A small-molecule ligand and the protein it binds are described below.
Small molecule (SMILES): O=C(O)c1ccccc1O

Sequence of chain 2.B:
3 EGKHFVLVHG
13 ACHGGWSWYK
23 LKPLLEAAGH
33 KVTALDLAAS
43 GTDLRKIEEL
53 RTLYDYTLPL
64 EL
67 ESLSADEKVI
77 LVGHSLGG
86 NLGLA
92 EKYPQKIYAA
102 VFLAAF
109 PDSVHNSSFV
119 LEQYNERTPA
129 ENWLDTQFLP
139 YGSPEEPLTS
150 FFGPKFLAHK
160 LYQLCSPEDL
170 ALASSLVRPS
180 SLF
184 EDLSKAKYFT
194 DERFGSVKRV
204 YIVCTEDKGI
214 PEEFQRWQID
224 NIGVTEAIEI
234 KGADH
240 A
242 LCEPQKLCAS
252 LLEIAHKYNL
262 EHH

Binding-site contacts:
Ligand atom C1' contacts residue LEU82 of chain 2.B at 4.2 Å (hydrophobic).
Ligand atom C6 contacts residue LEU160 of chain 2.B at 4.1 Å (hydrophobic).
Ligand atom C5 contacts residue GLY212 of chain 2.B at 4.1 Å.
Ligand atom C6 contacts residue PHE151 of chain 2.B at 4.0 Å (hydrophobic).
Ligand atom C3 contacts residue PHE107 of chain 2.B at 3.7 Å (hydrophobic).
Ligand atom O2' contacts residue ALA13 of chain 2.B at 3.0 Å (h-bond).
Ligand atom C6 contacts residue HIS238 of chain 2.B at 3.6 Å.
Ligand atom O2 contacts residue LEU181 of chain 2.B at 4.0 Å.
Ligand atom C5 contacts residue LEU160 of chain 2.B at 4.3 Å (hydrophobic).
Ligand atom O1' contacts residue ALA13 of chain 2.B at 4.2 Å.
Ligand atom C1' contacts residue PHE151 of chain 2.B at 4.0 Å (hydrophobic).
Ligand atom C5 contacts residue ILE213 of chain 2.B at 4.1 Å (hydrophobic).
Ligand atom C5 contacts residue TYR122 of chain 2.B at 4.1 Å (hydrophobic).
Ligand atom O2' contacts residue GLY12 of chain 2.B at 3.9 Å.
Ligand atom O1' contacts residue PHE151 of chain 2.B at 4.2 Å.
Ligand atom C1' contacts residue HIS238 of chain 2.B at 3.8 Å.
Ligand atom C2 contacts residue MSE149 of chain 2.B at 4.3 Å.
Ligand atom O2 contacts residue LEU82 of chain 2.B at 3.9 Å.
Ligand atom C4 contacts residue PHE155 of chain 2.B at 4.3 Å (hydrophobic).
Ligand atom C2 contacts residue PHE151 of chain 2.B at 4.0 Å (hydrophobic).
Ligand atom C1' contacts residue ALA13 of chain 2.B at 3.9 Å (hydrophobic).
Ligand atom O2 contacts residue ALA13 of chain 2.B at 4.0 Å.
Ligand atom C1 contacts residue SER81 of chain 2.B at 4.2 Å.
Ligand atom C4 contacts residue TRP131 of chain 2.B at 3.9 Å (hydrophobic).
Ligand atom O2 contacts residue MSE149 of chain 2.B at 3.8 Å.
Ligand atom O1' contacts residue SER81 of chain 2.B at 2.9 Å (h-bond).
Ligand atom O2' contacts residue SER81 of chain 2.B at 3.0 Å (h-bond).
Ligand atom C6 contacts residue ILE213 of chain 2.B at 4.3 Å (hydrophobic).
Ligand atom C5 contacts residue PHE155 of chain 2.B at 3.8 Å (hydrophobic).
Ligand atom C4 contacts residue PHE107 of chain 2.B at 4.4 Å (hydrophobic).
Ligand atom C4 contacts residue GLY212 of chain 2.B at 4.4 Å.
Ligand atom C4 contacts residue TYR122 of chain 2.B at 3.5 Å (hydrophobic).
Ligand atom C1 contacts residue PHE151 of chain 2.B at 3.7 Å (hydrophobic).
Ligand atom O1' contacts residue HIS238 of chain 2.B at 2.8 Å (h-bond).
Ligand atom C2 contacts residue PHE107 of chain 2.B at 3.6 Å (hydrophobic).
Ligand atom C3 contacts residue TRP131 of chain 2.B at 4.0 Å (hydrophobic).
Ligand atom C1' contacts residue SER81 of chain 2.B at 3.2 Å.
Ligand atom C1 contacts residue HIS238 of chain 2.B at 4.1 Å.
Ligand atom O2 contacts residue PHE107 of chain 2.B at 3.4 Å.
Ligand atom O2' contacts residue LEU82 of chain 2.B at 3.4 Å (h-bond).